This small molecule binds to this protein.
Small molecule (SMILES): Nc1ncnc2[nH]cnc12

Binding-site contacts:
Ligand atom C5 contacts residue ASP251 of chain 1.B at 3.9 Å.
Ligand atom C8 contacts residue ALA109 of chain 1.B at 3.7 Å (hydrophobic).
Ligand atom C2 contacts residue MET227 of chain 1.B at 3.8 Å (hydrophobic).
Ligand atom C6 contacts residue PHE208 of chain 1.B at 3.9 Å (hydrophobic).
Ligand atom C2 contacts residue VAL225 of chain 1.B at 3.7 Å (hydrophobic).
Ligand atom C5 contacts residue VAL225 of chain 1.B at 4.0 Å (hydrophobic).
Ligand atom N6 contacts residue VAL225 of chain 1.B at 3.8 Å.
Ligand atom N9 contacts residue ALA109 of chain 1.B at 3.3 Å (h-bond).
Ligand atom N6 contacts residue ASP253 of chain 1.B at 3.1 Å (salt-bridge).
Ligand atom N7 contacts residue ASP251 of chain 1.B at 2.8 Å (salt-bridge).
Ligand atom N6 contacts residue ASP251 of chain 1.B at 3.0 Å (salt-bridge).
Ligand atom N3 contacts residue GOL1 of chain 1.J at 3.8 Å.
Ligand atom C4 contacts residue PHE208 of chain 1.B at 3.9 Å (hydrophobic).
Ligand atom N6 contacts residue GLY111 of chain 1.B at 3.5 Å.
Ligand atom N9 contacts residue GOL1 of chain 1.J at 3.0 Å (h-bond).
Ligand atom C8 contacts residue GOL1 of chain 1.J at 3.8 Å.
Ligand atom N6 contacts residue VAL262 of chain 1.B at 3.9 Å.
Ligand atom C8 contacts residue CYS110 of chain 1.B at 3.4 Å (hydrophobic).
Ligand atom N7 contacts residue THR250 of chain 1.B at 3.6 Å (h-bond).
Ligand atom N1 contacts residue PHE208 of chain 1.B at 3.7 Å.
Ligand atom C2 contacts residue ASN226 of chain 1.B at 3.9 Å.
Ligand atom C8 contacts residue ASP251 of chain 1.B at 3.6 Å.
Ligand atom C4 contacts residue VAL225 of chain 1.B at 4.0 Å (hydrophobic).
Ligand atom N7 contacts residue VAL267 of chain 1.B at 3.8 Å.
Ligand atom N9 contacts residue CYS110 of chain 1.B at 3.7 Å.
Ligand atom C8 contacts residue VAL267 of chain 1.B at 3.7 Å (hydrophobic).
Ligand atom C2 contacts residue PHE208 of chain 1.B at 4.0 Å (hydrophobic).
Ligand atom N3 contacts residue ASN226 of chain 1.B at 3.8 Å.
Ligand atom N7 contacts residue CYS110 of chain 1.B at 3.2 Å.
Ligand atom C5 contacts residue CYS110 of chain 1.B at 3.7 Å (hydrophobic).
Ligand atom C8 contacts residue THR250 of chain 1.B at 3.4 Å.
Ligand atom C6 contacts residue GLY111 of chain 1.B at 3.7 Å.
Ligand atom C6 contacts residue VAL225 of chain 1.B at 3.8 Å (hydrophobic).
Ligand atom C6 contacts residue ASP251 of chain 1.B at 4.0 Å.
Ligand atom C5 contacts residue PHE208 of chain 1.B at 3.8 Å (hydrophobic).
Ligand atom C5 contacts residue GLY111 of chain 1.B at 3.5 Å.
Ligand atom N3 contacts residue VAL225 of chain 1.B at 3.9 Å.
Ligand atom N1 contacts residue VAL225 of chain 1.B at 3.7 Å.
Ligand atom N7 contacts residue GLY111 of chain 1.B at 3.4 Å (h-bond).
Ligand atom N3 contacts residue MET227 of chain 1.B at 3.7 Å.

Sequence of chain 1.B:
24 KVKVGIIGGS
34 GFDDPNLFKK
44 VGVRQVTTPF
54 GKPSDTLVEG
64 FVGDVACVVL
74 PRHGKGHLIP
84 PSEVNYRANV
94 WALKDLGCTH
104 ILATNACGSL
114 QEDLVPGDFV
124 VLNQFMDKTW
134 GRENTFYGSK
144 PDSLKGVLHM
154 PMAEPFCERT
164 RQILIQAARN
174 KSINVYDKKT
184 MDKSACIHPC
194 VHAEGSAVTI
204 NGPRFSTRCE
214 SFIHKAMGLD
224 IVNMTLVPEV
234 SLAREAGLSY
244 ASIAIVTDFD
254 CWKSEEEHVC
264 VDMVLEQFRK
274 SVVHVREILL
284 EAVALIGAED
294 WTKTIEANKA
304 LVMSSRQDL